Binding-site contacts:
Ligand atom N1T contacts residue TYR12 of chain 1.D at 2.6 Å (h-bond).
Ligand atom C14 contacts residue TYR100 of chain 1.D at 4.0 Å (hydrophobic).
Ligand atom C6C contacts residue LEU99 of chain 1.D at 3.4 Å (hydrophobic).
Ligand atom C5M contacts residue ASP208 of chain 1.D at 4.1 Å.
Ligand atom O6M contacts residue ASP208 of chain 1.D at 3.0 Å (salt-bridge).
Ligand atom O4M contacts residue TYR12 of chain 1.D at 3.7 Å.
Ligand atom C5M contacts residue TYR12 of chain 1.D at 3.8 Å (hydrophobic).
Ligand atom C3M contacts residue ARG228 of chain 1.D at 3.9 Å.
Ligand atom O4M contacts residue ASP208 of chain 1.D at 2.5 Å (salt-bridge).
Ligand atom O4M contacts residue ARG228 of chain 1.D at 3.4 Å (salt-bridge).
Ligand atom O6M contacts residue ALA207 of chain 1.D at 3.3 Å.
Ligand atom C5T contacts residue TYR12 of chain 1.D at 3.7 Å (hydrophobic).
Ligand atom C5C contacts residue LEU99 of chain 1.D at 3.8 Å (hydrophobic).
Ligand atom C1P contacts residue LEU99 of chain 1.D at 4.0 Å (hydrophobic).
Ligand atom C6M contacts residue ASP208 of chain 1.D at 3.6 Å.
Ligand atom C3M contacts residue ASN14 of chain 1.D at 4.1 Å.
Ligand atom O6M contacts residue LEU99 of chain 1.D at 3.0 Å (h-bond).
Ligand atom N2T contacts residue TYR12 of chain 1.D at 3.3 Å (h-bond).
Ligand atom C6M contacts residue TYR100 of chain 1.D at 3.7 Å (hydrophobic).
Ligand atom O3M contacts residue ARG228 of chain 1.D at 3.0 Å (salt-bridge).
Ligand atom C13 contacts residue TYR100 of chain 1.D at 3.8 Å (hydrophobic).
Ligand atom C6P contacts residue LEU99 of chain 1.D at 4.0 Å (hydrophobic).
Ligand atom C6M contacts residue LEU99 of chain 1.D at 4.1 Å (hydrophobic).
Ligand atom C14 contacts residue TYR12 of chain 1.D at 3.5 Å (hydrophobic).
Ligand atom C1M contacts residue LEU99 of chain 1.D at 3.9 Å (hydrophobic).
Ligand atom O2M contacts residue GLY98 of chain 1.D at 3.5 Å.
Ligand atom O5M contacts residue LEU99 of chain 1.D at 3.2 Å (h-bond).
Ligand atom O3M contacts residue GLY227 of chain 1.D at 3.4 Å.
Ligand atom C4M contacts residue GLY227 of chain 1.D at 3.9 Å.
Ligand atom O6M contacts residue GLY98 of chain 1.D at 3.4 Å.
Ligand atom C4M contacts residue ASP208 of chain 1.D at 3.4 Å.
Ligand atom O4M contacts residue GLY227 of chain 1.D at 4.1 Å.
Ligand atom O2M contacts residue LEU99 of chain 1.D at 3.4 Å (h-bond).
Ligand atom C4M contacts residue ARG228 of chain 1.D at 3.8 Å.
Ligand atom C6M contacts residue TYR12 of chain 1.D at 3.8 Å (hydrophobic).
Ligand atom O4M contacts residue ASN14 of chain 1.D at 2.9 Å (h-bond).
Ligand atom C4M contacts residue ASN14 of chain 1.D at 4.0 Å.
Ligand atom C5P contacts residue LEU99 of chain 1.D at 4.0 Å (hydrophobic).
Ligand atom O6M contacts residue TYR100 of chain 1.D at 2.9 Å (h-bond).
Ligand atom C6M contacts residue ALA207 of chain 1.D at 3.5 Å (hydrophobic).

Sequence of chain 1.D:
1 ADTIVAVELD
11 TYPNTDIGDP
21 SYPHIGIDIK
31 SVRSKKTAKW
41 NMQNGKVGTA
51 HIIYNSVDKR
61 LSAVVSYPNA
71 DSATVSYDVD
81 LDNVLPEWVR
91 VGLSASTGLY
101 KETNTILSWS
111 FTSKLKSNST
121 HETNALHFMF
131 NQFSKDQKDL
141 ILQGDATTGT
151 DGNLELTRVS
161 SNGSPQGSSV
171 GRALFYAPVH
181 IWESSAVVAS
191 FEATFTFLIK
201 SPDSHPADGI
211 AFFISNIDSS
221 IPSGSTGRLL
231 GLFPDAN

A protein and the small-molecule ligand that binds it are described below.
Small molecule (SMILES): CCN(CC)c1ccc2c(c1)Oc1cc(N(CC)CC)ccc1C2c1ccccc1C(=O)OCCOCCOCCn1cc(CO[C@H]2O[C@H](CO)[C@@H](O)[C@H](O)[C@@H]2O)nn1